Binding-site contacts:
Ligand atom C5 contacts residue SER331 of chain 1.A at 2.7 Å.
Ligand atom O6 contacts residue LYS231 of chain 1.A at 4.4 Å.
Ligand atom C4 contacts residue LYS231 of chain 1.A at 4.0 Å.
Ligand atom O3 contacts residue PRO229 of chain 1.A at 3.0 Å (h-bond).
Ligand atom O4 contacts residue SER331 of chain 1.A at 4.4 Å.
Ligand atom C5 contacts residue ALA332 of chain 1.A at 3.2 Å (hydrophobic).
Ligand atom C3 contacts residue SER331 of chain 1.A at 2.9 Å.
Ligand atom O3 contacts residue LYS307 of chain 1.A at 3.3 Å (salt-bridge).
Ligand atom C6 contacts residue SER331 of chain 1.A at 4.0 Å.
Ligand atom C3 contacts residue LYS307 of chain 1.A at 4.3 Å.
Ligand atom O5 contacts residue ALA332 of chain 1.A at 4.5 Å.
Ligand atom C6 contacts residue SER333 of chain 1.A at 4.4 Å.
Ligand atom O4 contacts residue LEU230 of chain 1.A at 3.6 Å.
Ligand atom O4 contacts residue ALA332 of chain 1.A at 2.4 Å (h-bond).
Ligand atom O5 contacts residue SER331 of chain 1.A at 2.3 Å (h-bond).
Ligand atom O3 contacts residue LEU230 of chain 1.A at 4.1 Å.
Ligand atom O4 contacts residue SER333 of chain 1.A at 4.3 Å.
Ligand atom C4 contacts residue SER331 of chain 1.A at 3.4 Å.
Ligand atom C4 contacts residue ALA332 of chain 1.A at 3.2 Å (hydrophobic).
Ligand atom C3 contacts residue LEU230 of chain 1.A at 4.3 Å (hydrophobic).
Ligand atom O3 contacts residue SER331 of chain 1.A at 4.2 Å.
Ligand atom O2 contacts residue SER331 of chain 1.A at 3.6 Å (h-bond).
Ligand atom C6 contacts residue ALA332 of chain 1.A at 3.6 Å (hydrophobic).
Ligand atom C3 contacts residue ALA332 of chain 1.A at 3.7 Å (hydrophobic).
Ligand atom C3 contacts residue PRO229 of chain 1.A at 4.2 Å (hydrophobic).
Ligand atom O4 contacts residue LYS231 of chain 1.A at 2.8 Å (salt-bridge).
Ligand atom C1 contacts residue SER331 of chain 1.A at 1.4 Å.
Ligand atom C2 contacts residue SER331 of chain 1.A at 2.4 Å.

This protein binds this small molecule.
Small molecule (SMILES): OC[C@H]1O[C@H](O)[C@@H](O)[C@@H](O)[C@@H]1O

Sequence of chain 1.A:
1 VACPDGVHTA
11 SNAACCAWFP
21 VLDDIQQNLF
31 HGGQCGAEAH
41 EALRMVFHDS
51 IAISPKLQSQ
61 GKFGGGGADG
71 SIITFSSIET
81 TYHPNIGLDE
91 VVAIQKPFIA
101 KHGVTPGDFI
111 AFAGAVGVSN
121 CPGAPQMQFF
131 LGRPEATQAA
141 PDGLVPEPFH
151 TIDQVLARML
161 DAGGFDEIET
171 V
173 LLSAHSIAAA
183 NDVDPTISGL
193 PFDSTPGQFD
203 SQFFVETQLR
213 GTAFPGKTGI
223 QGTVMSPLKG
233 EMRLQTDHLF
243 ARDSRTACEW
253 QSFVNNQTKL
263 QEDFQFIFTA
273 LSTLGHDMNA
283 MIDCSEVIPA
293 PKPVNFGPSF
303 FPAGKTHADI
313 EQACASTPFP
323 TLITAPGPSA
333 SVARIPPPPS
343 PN